This protein binds this small molecule.
Small molecule (SMILES): N[C@@]1(O)CC=C([N+](=O)[O-])C=C1C(=O)O

Binding-site contacts:
Ligand atom O14 contacts residue GLU158 of chain 1.B at 3.0 Å (salt-bridge).
Ligand atom C02 contacts residue TYR223 of chain 1.A at 3.8 Å (hydrophobic).
Ligand atom C04 contacts residue TYR223 of chain 1.A at 3.8 Å (hydrophobic).
Ligand atom O11 contacts residue ARG373 of chain 1.B at 3.3 Å (salt-bridge).
Ligand atom C03 contacts residue ASP160 of chain 1.B at 4.0 Å.
Ligand atom O08 contacts residue ILE90 of chain 1.B at 3.0 Å.
Ligand atom O11 contacts residue ZN1 of chain 1.L at 2.4 Å.
Ligand atom C05 contacts residue ASN124 of chain 1.B at 3.8 Å.
Ligand atom C05 contacts residue TYR223 of chain 1.A at 3.6 Å (hydrophobic).
Ligand atom N07 contacts residue TYR223 of chain 1.A at 3.7 Å.
Ligand atom N13 contacts residue TYR223 of chain 1.A at 3.6 Å (h-bond).
Ligand atom C01 contacts residue TYR223 of chain 1.A at 4.0 Å (hydrophobic).
Ligand atom O14 contacts residue HIS86 of chain 1.B at 3.5 Å (h-bond).
Ligand atom C03 contacts residue TYR223 of chain 1.A at 3.8 Å (hydrophobic).
Ligand atom N07 contacts residue ILE90 of chain 1.B at 3.9 Å.
Ligand atom N13 contacts residue TRP372 of chain 1.B at 3.2 Å (h-bond).
Ligand atom O14 contacts residue ASN124 of chain 1.B at 3.4 Å (h-bond).
Ligand atom C01 contacts residue ZN1 of chain 1.L at 3.6 Å.
Ligand atom C01 contacts residue GLU158 of chain 1.B at 3.9 Å.
Ligand atom O09 contacts residue TYR223 of chain 1.A at 3.0 Å.
Ligand atom C02 contacts residue GLU158 of chain 1.B at 3.9 Å.
Ligand atom N13 contacts residue ARG373 of chain 1.B at 4.0 Å.
Ligand atom C01 contacts residue ASN124 of chain 1.B at 4.1 Å.
Ligand atom C10 contacts residue ASN124 of chain 1.B at 3.9 Å.
Ligand atom C06 contacts residue ZN1 of chain 1.L at 4.0 Å.
Ligand atom O14 contacts residue ZN1 of chain 1.L at 2.3 Å.
Ligand atom O12 contacts residue GLY395 of chain 1.B at 4.1 Å.
Ligand atom O11 contacts residue ASN124 of chain 1.B at 2.8 Å (h-bond).
Ligand atom N13 contacts residue GLU158 of chain 1.B at 3.2 Å (salt-bridge).
Ligand atom O14 contacts residue GLU196 of chain 1.B at 3.5 Å (salt-bridge).
Ligand atom C06 contacts residue ASN124 of chain 1.B at 3.8 Å.
Ligand atom O12 contacts residue ARG373 of chain 1.B at 3.0 Å (salt-bridge).
Ligand atom C10 contacts residue ARG373 of chain 1.B at 3.3 Å.
Ligand atom C06 contacts residue TYR223 of chain 1.A at 3.8 Å (hydrophobic).
Ligand atom O12 contacts residue MET371 of chain 1.B at 3.9 Å.
Ligand atom O09 contacts residue TYR288 of chain 1.A at 3.6 Å.
Ligand atom N13 contacts residue ZN1 of chain 1.L at 4.1 Å.
Ligand atom C02 contacts residue ASP160 of chain 1.B at 3.6 Å.
Ligand atom O11 contacts residue GLU196 of chain 1.B at 3.2 Å (salt-bridge).
Ligand atom C10 contacts residue ZN1 of chain 1.L at 3.5 Å.

Sequence of chain 1.A:
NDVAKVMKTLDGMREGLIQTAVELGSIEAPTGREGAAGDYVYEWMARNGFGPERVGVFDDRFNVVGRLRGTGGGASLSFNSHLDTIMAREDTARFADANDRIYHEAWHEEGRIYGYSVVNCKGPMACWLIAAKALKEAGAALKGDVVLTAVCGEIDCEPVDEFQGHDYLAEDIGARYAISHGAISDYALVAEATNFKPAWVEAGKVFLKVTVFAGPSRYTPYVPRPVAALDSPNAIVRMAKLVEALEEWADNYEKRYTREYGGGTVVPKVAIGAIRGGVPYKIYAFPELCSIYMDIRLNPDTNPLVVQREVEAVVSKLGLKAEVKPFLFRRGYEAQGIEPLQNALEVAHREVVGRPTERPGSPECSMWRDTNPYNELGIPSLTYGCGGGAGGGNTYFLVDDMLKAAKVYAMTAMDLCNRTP

Sequence of chain 1.B:
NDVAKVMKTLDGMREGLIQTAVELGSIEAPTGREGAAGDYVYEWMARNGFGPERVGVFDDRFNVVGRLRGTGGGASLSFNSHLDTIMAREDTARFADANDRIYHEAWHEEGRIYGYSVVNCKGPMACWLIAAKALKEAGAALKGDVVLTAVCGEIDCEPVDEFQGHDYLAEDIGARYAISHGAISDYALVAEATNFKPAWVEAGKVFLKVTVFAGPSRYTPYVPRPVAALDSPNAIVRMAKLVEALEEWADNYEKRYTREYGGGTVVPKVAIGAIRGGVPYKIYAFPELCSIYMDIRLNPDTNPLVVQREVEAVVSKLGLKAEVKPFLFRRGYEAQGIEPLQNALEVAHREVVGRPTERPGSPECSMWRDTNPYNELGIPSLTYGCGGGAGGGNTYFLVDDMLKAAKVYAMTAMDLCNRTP